Sequence of chain 1.A:
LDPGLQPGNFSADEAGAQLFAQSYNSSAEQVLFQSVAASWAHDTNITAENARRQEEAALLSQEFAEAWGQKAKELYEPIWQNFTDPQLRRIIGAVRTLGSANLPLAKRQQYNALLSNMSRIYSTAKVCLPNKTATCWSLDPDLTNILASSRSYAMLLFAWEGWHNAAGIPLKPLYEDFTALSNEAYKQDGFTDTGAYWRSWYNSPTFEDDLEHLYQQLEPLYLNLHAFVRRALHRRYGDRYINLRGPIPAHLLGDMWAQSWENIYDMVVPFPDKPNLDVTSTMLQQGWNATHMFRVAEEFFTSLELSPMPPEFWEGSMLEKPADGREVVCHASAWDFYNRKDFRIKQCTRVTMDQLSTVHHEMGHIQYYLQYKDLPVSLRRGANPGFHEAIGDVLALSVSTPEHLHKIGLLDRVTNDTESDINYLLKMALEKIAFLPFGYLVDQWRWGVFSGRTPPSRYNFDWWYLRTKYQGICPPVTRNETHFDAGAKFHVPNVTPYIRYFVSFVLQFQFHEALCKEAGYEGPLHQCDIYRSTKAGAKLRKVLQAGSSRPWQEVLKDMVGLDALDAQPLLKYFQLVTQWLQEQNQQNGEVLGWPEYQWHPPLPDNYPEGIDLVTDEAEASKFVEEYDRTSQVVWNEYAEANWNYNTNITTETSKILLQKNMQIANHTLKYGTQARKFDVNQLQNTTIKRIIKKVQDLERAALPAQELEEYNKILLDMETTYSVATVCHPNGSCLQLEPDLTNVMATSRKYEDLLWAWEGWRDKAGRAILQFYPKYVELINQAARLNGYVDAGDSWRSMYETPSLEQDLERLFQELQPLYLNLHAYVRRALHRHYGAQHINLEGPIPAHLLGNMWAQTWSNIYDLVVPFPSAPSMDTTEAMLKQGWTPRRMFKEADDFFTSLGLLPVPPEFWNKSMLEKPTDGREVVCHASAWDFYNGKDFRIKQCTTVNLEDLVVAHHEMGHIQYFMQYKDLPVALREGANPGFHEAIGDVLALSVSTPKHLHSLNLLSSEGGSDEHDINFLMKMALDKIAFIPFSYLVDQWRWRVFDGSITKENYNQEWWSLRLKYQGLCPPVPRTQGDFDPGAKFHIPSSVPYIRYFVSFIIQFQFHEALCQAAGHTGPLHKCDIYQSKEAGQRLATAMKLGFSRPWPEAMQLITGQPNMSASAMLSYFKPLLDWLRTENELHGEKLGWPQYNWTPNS

A small-molecule ligand and the protein it binds are described below.
Small molecule (SMILES): CC(=O)N[C@H]1[C@H](O[C@H]2[C@H](O)[C@@H](NC(C)=O)CO[C@@H]2CO)O[C@H](CO)[C@@H](O[C@@H]2O[C@H](CO[C@H]3O[C@H](CO)[C@@H](O)[C@H](O)[C@@H]3O)[C@@H](O)[C@H](O)[C@@H]2O)[C@@H]1O

Binding-site contacts:
Ligand atom C6 contacts residue THR650 of chain 1.A at 4.5 Å.
Ligand atom C1 contacts residue ASN648 of chain 1.A at 1.4 Å.
Ligand atom C8 contacts residue GLU652 of chain 1.A at 2.9 Å.
Ligand atom O5 contacts residue THR650 of chain 1.A at 4.1 Å.
Ligand atom C7 contacts residue GLU652 of chain 1.A at 3.3 Å.
Ligand atom C6 contacts residue ASN648 of chain 1.A at 4.5 Å.
Ligand atom C4 contacts residue ASN648 of chain 1.A at 4.2 Å.
Ligand atom C2 contacts residue ASN648 of chain 1.A at 2.5 Å.
Ligand atom O7 contacts residue ASN648 of chain 1.A at 3.7 Å.
Ligand atom C6 contacts residue THR653 of chain 1.A at 4.2 Å.
Ligand atom C1 contacts residue ARG924 of chain 1.A at 4.3 Å.
Ligand atom O5 contacts residue ASN648 of chain 1.A at 2.1 Å (h-bond).
Ligand atom C8 contacts residue ASP922 of chain 1.A at 3.5 Å.
Ligand atom N2 contacts residue ASN648 of chain 1.A at 3.1 Å (h-bond).
Ligand atom C3 contacts residue ASN648 of chain 1.A at 3.8 Å.
Ligand atom C1 contacts residue THR650 of chain 1.A at 3.9 Å.
Ligand atom C8 contacts residue ARG924 of chain 1.A at 2.8 Å.
Ligand atom O7 contacts residue ARG924 of chain 1.A at 3.7 Å.
Ligand atom C7 contacts residue ARG924 of chain 1.A at 3.4 Å.
Ligand atom C5 contacts residue THR650 of chain 1.A at 4.2 Å.
Ligand atom C5 contacts residue ASN648 of chain 1.A at 3.5 Å.
Ligand atom O7 contacts residue GLU652 of chain 1.A at 3.1 Å (salt-bridge).
Ligand atom O5 contacts residue THR653 of chain 1.A at 4.0 Å.
Ligand atom N2 contacts residue ARG924 of chain 1.A at 3.7 Å.
Ligand atom C7 contacts residue ASN648 of chain 1.A at 3.6 Å.